Binding-site contacts:
Ligand atom C8 contacts residue MET98 of chain 1.A at 3.8 Å (hydrophobic).
Ligand atom N3 contacts residue MET158 of chain 1.A at 3.8 Å.
Ligand atom C15 contacts residue ALA47 of chain 1.A at 3.8 Å (hydrophobic).
Ligand atom N1 contacts residue LEU21 of chain 1.A at 3.7 Å.
Ligand atom C12 contacts residue LEU21 of chain 1.A at 3.7 Å (hydrophobic).
Ligand atom C16 contacts residue MET158 of chain 1.A at 3.7 Å (hydrophobic).
Ligand atom C10 contacts residue LEU21 of chain 1.A at 3.6 Å (hydrophobic).
Ligand atom O1 contacts residue THR99 of chain 1.A at 3.3 Å.
Ligand atom C10 contacts residue MET98 of chain 1.A at 3.7 Å (hydrophobic).
Ligand atom C8 contacts residue GLY101 of chain 1.A at 3.5 Å.
Ligand atom N4 contacts residue MET172 of chain 1.A at 3.2 Å.
Ligand atom N5 contacts residue GLN23 of chain 1.A at 3.8 Å.
Ligand atom C22 contacts residue LEU21 of chain 1.A at 3.4 Å (hydrophobic).
Ligand atom C22 contacts residue GLY22 of chain 1.A at 3.8 Å.
Ligand atom O1 contacts residue LEU97 of chain 1.A at 3.6 Å.
Ligand atom N4 contacts residue VAL29 of chain 1.A at 3.6 Å.
Ligand atom N1 contacts residue MET98 of chain 1.A at 2.8 Å (h-bond).
Ligand atom C13 contacts residue MET98 of chain 1.A at 3.4 Å (hydrophobic).
Ligand atom C23 contacts residue GLN23 of chain 1.A at 3.4 Å.
Ligand atom N2 contacts residue LEU97 of chain 1.A at 3.8 Å.
Ligand atom C14 contacts residue ALA47 of chain 1.A at 3.5 Å (hydrophobic).
Ligand atom O1 contacts residue LEU21 of chain 1.A at 3.6 Å.
Ligand atom C12 contacts residue GLU31 of chain 1.A at 3.6 Å.
Ligand atom C12 contacts residue THR99 of chain 1.A at 3.7 Å.
Ligand atom C11 contacts residue THR99 of chain 1.A at 3.4 Å.
Ligand atom C23 contacts residue GLY22 of chain 1.A at 3.7 Å.
Ligand atom C7 contacts residue GLY101 of chain 1.A at 3.6 Å.
Ligand atom N2 contacts residue MET98 of chain 1.A at 2.9 Å (h-bond).
Ligand atom C1 contacts residue THR99 of chain 1.A at 3.5 Å.
Ligand atom C21 contacts residue LEU21 of chain 1.A at 3.7 Å (hydrophobic).
Ligand atom N5 contacts residue GLY22 of chain 1.A at 3.5 Å.
Ligand atom C14 contacts residue MET98 of chain 1.A at 3.7 Å (hydrophobic).
Ligand atom N3 contacts residue LEU21 of chain 1.A at 3.7 Å.
Ligand atom N1 contacts residue LEU97 of chain 1.A at 3.7 Å.
Ligand atom C15 contacts residue MET158 of chain 1.A at 3.8 Å (hydrophobic).
Ligand atom C11 contacts residue LEU21 of chain 1.A at 3.8 Å (hydrophobic).
Ligand atom C14 contacts residue GLU96 of chain 1.A at 3.5 Å.
Ligand atom C2 contacts residue THR99 of chain 1.A at 3.4 Å.
Ligand atom C10 contacts residue THR99 of chain 1.A at 3.5 Å.
Ligand atom C9 contacts residue MET98 of chain 1.A at 3.1 Å (hydrophobic).

A small-molecule ligand and the protein it binds are described below.
Small molecule (SMILES): COc1cc(OC2CCN(C)CC2)ccc1Nc1nccc(-c2c[nH]c3cnccc23)n1

Sequence of chain 1.A:
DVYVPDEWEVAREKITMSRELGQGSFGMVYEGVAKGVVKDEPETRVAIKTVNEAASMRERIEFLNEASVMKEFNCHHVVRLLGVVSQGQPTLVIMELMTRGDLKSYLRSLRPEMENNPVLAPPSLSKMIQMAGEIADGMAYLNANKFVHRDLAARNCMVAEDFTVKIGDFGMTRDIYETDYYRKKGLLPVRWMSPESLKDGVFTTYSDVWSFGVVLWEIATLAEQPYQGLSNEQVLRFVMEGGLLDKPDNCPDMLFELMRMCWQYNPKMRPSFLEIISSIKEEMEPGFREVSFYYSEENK